Sequence of chain 1.B:
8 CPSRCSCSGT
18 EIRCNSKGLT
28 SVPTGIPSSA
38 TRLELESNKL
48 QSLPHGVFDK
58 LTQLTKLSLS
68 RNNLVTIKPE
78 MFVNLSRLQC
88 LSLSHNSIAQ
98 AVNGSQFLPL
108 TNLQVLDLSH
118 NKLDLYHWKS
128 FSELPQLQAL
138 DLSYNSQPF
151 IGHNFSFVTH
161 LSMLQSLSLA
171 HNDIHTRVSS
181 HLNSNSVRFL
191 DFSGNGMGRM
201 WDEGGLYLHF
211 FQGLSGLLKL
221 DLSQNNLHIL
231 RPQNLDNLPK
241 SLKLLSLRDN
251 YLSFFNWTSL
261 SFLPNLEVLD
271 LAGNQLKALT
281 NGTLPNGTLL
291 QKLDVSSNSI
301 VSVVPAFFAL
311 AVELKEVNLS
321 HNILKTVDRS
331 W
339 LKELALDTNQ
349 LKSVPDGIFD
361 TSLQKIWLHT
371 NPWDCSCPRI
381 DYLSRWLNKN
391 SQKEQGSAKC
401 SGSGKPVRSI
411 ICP

This small molecule binds to this protein.
Small molecule (SMILES): CC(=O)N[C@@H]1[C@@H](O)[C@H](O)[C@@H](CO)O[C@H]1O

Binding-site contacts:
Ligand atom O5 contacts residue ASN256 of chain 1.B at 2.4 Å (h-bond).
Ligand atom C1 contacts residue THR258 of chain 1.B at 3.9 Å.
Ligand atom O5 contacts residue PRO232 of chain 1.B at 3.8 Å.
Ligand atom O6 contacts residue PHE262 of chain 1.B at 4.1 Å.
Ligand atom O5 contacts residue SER259 of chain 1.B at 4.4 Å.
Ligand atom C5 contacts residue ASN256 of chain 1.B at 3.6 Å.
Ligand atom C3 contacts residue ASN256 of chain 1.B at 3.7 Å.
Ligand atom C8 contacts residue ASN256 of chain 1.B at 4.4 Å.
Ligand atom C8 contacts residue ASN281 of chain 1.B at 3.6 Å.
Ligand atom C1 contacts residue ASN256 of chain 1.B at 1.4 Å.
Ligand atom N2 contacts residue ASN256 of chain 1.B at 2.8 Å (h-bond).
Ligand atom C8 contacts residue PHE254 of chain 1.B at 4.0 Å (hydrophobic).
Ligand atom O7 contacts residue PHE254 of chain 1.B at 3.9 Å.
Ligand atom C6 contacts residue PRO232 of chain 1.B at 4.1 Å (hydrophobic).
Ligand atom C4 contacts residue ASN256 of chain 1.B at 4.1 Å.
Ligand atom C2 contacts residue ASN256 of chain 1.B at 2.3 Å.
Ligand atom O7 contacts residue ASN256 of chain 1.B at 3.7 Å.
Ligand atom O6 contacts residue PRO232 of chain 1.B at 3.5 Å.
Ligand atom C7 contacts residue ASN256 of chain 1.B at 3.4 Å.
Ligand atom C7 contacts residue PHE254 of chain 1.B at 4.1 Å (hydrophobic).
Ligand atom O5 contacts residue THR258 of chain 1.B at 4.4 Å.